The small molecule below binds the protein below.
Small molecule (SMILES): N[C@@H](CS)C(=O)O

Sequence of chain 23.C:
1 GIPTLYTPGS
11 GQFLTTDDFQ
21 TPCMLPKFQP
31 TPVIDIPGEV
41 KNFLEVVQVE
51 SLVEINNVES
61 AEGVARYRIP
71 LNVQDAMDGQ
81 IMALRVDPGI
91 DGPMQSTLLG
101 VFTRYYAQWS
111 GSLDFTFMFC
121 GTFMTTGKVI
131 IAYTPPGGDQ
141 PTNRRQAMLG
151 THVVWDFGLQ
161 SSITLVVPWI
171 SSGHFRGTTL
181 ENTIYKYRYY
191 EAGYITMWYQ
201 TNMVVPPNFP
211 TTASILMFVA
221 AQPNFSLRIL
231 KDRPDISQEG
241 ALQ

Binding-site contacts:
Ligand atom CA contacts residue ASP235 of chain 23.C at 4.0 Å.
Ligand atom N contacts residue MET247 of chain 23.A at 3.8 Å.
Ligand atom O contacts residue GLY1 of chain 23.P at 2.2 Å (h-bond).
Ligand atom O contacts residue MET247 of chain 23.A at 3.8 Å.
Ligand atom N contacts residue THR248 of chain 23.A at 4.1 Å.
Ligand atom CA contacts residue GLY1 of chain 23.P at 2.4 Å.
Ligand atom C contacts residue MET247 of chain 23.A at 3.7 Å (hydrophobic).
Ligand atom CB contacts residue GLY1 of chain 23.P at 3.7 Å.
Ligand atom C contacts residue GLY1 of chain 23.P at 1.3 Å.
Ligand atom N contacts residue PRO249 of chain 23.A at 3.5 Å.
Ligand atom O contacts residue ASP235 of chain 23.C at 3.4 Å.
Ligand atom N contacts residue GLY1 of chain 23.P at 2.9 Å (h-bond).
Ligand atom SG contacts residue GLY1 of chain 23.P at 4.4 Å.
Ligand atom C contacts residue ASP235 of chain 23.C at 4.3 Å.
Ligand atom SG contacts residue ASP235 of chain 23.C at 3.7 Å.
Ligand atom O contacts residue ARG233 of chain 23.C at 4.1 Å.
Ligand atom CA contacts residue MET247 of chain 23.A at 4.2 Å (hydrophobic).
Ligand atom CB contacts residue PRO249 of chain 23.A at 4.3 Å (hydrophobic).
Ligand atom SG contacts residue THR248 of chain 23.A at 3.2 Å (h-bond).
Ligand atom SG contacts residue ILE236 of chain 23.C at 4.3 Å.
Ligand atom SG contacts residue MET247 of chain 23.A at 3.4 Å.
Ligand atom CB contacts residue THR248 of chain 23.A at 4.5 Å.
Ligand atom SG contacts residue PRO249 of chain 23.A at 3.6 Å.
Ligand atom CB contacts residue ASP235 of chain 23.C at 2.8 Å.

Sequence of chain 23.A:
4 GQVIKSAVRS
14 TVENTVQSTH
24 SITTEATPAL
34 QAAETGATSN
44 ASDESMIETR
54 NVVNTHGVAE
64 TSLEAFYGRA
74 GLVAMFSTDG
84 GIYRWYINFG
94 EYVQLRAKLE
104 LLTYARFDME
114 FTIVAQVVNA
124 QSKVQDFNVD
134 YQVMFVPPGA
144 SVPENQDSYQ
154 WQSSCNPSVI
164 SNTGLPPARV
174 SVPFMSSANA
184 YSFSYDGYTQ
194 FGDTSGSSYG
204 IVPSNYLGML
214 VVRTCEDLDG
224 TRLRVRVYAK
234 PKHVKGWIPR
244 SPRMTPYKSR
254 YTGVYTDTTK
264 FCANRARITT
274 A